This protein binds this small molecule.
Small molecule (SMILES): CC(C)C[C@H](NC(=O)[C@H](Cc1ccccc1)NC(=O)C/C=C/c1cn(CCOCCOCCOCC(=O)O)nn1)B(O)O

Sequence of chain 1.H:
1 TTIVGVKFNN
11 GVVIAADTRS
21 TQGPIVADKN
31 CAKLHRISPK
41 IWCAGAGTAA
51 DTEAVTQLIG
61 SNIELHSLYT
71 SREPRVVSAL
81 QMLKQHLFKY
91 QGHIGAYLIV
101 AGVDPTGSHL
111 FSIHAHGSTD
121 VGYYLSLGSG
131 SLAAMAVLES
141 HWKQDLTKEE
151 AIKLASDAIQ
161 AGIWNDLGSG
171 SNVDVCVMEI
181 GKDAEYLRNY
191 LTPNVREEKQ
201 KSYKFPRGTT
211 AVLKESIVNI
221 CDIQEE

Sequence of chain 1.I:
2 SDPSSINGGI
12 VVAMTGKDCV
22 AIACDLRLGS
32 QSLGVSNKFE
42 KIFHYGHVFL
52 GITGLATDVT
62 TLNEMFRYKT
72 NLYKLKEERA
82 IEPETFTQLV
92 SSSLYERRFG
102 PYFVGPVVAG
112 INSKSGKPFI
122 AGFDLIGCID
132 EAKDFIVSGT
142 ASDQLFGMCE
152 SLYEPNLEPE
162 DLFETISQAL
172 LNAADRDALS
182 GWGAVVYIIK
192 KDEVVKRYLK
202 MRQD

Binding-site contacts:
Ligand atom O19 contacts residue SER20 of chain 1.H at 3.4 Å (h-bond).
Ligand atom C18 contacts residue GLY47 of chain 1.H at 3.4 Å.
Ligand atom C11 contacts residue THR21 of chain 1.H at 3.8 Å.
Ligand atom C21 contacts residue THR1 of chain 1.H at 2.5 Å.
Ligand atom C25 contacts residue CYS31 of chain 1.H at 3.7 Å (hydrophobic).
Ligand atom C24 contacts residue THR52 of chain 1.H at 3.5 Å.
Ligand atom O27 contacts residue THR1 of chain 1.H at 2.5 Å (h-bond).
Ligand atom C10 contacts residue THR21 of chain 1.H at 3.8 Å.
Ligand atom C2 contacts residue THR21 of chain 1.H at 3.6 Å.
Ligand atom O19 contacts residue THR21 of chain 1.H at 3.1 Å (h-bond).
Ligand atom O8 contacts residue ALA49 of chain 1.H at 3.2 Å (h-bond).
Ligand atom N37 contacts residue GLN22 of chain 1.H at 3.3 Å (h-bond).
Ligand atom C3 contacts residue GLN22 of chain 1.H at 4.0 Å.
Ligand atom C21 contacts residue GLY47 of chain 1.H at 3.7 Å.
Ligand atom N9 contacts residue THR21 of chain 1.H at 2.9 Å (h-bond).
Ligand atom C14 contacts residue THR48 of chain 1.H at 3.9 Å.
Ligand atom C32 contacts residue GLN22 of chain 1.H at 3.5 Å.
Ligand atom N36 contacts residue LEU126 of chain 1.I at 3.8 Å.
Ligand atom O28 contacts residue THR1 of chain 1.H at 2.2 Å (h-bond).
Ligand atom C7 contacts residue THR21 of chain 1.H at 3.7 Å.
Ligand atom C17 contacts residue THR21 of chain 1.H at 3.9 Å.
Ligand atom C25 contacts residue ALA49 of chain 1.H at 3.9 Å (hydrophobic).
Ligand atom C31 contacts residue ASP125 of chain 1.I at 3.8 Å.
Ligand atom C23 contacts residue ALA49 of chain 1.H at 3.9 Å (hydrophobic).
Ligand atom C22 contacts residue THR1 of chain 1.H at 3.0 Å.
Ligand atom N20 contacts residue THR1 of chain 1.H at 3.8 Å.
Ligand atom C23 contacts residue GLY47 of chain 1.H at 3.6 Å.
Ligand atom C24 contacts residue ALA49 of chain 1.H at 3.6 Å (hydrophobic).
Ligand atom O27 contacts residue ALA46 of chain 1.H at 3.8 Å.
Ligand atom B8 contacts residue LYS33 of chain 1.H at 3.9 Å.
Ligand atom C22 contacts residue GLY47 of chain 1.H at 3.7 Å.
Ligand atom N20 contacts residue GLY47 of chain 1.H at 2.7 Å (h-bond).
Ligand atom B8 contacts residue THR1 of chain 1.H at 1.4 Å.
Ligand atom C31 contacts residue GLN22 of chain 1.H at 3.0 Å.
Ligand atom O27 contacts residue GLY47 of chain 1.H at 3.0 Å (h-bond).
Ligand atom C10 contacts residue GLY47 of chain 1.H at 3.4 Å.
Ligand atom C24 contacts residue GLY45 of chain 1.H at 3.7 Å.
Ligand atom C13 contacts residue GLY47 of chain 1.H at 3.9 Å.
Ligand atom C22 contacts residue LYS33 of chain 1.H at 3.9 Å.
Ligand atom C21 contacts residue LYS33 of chain 1.H at 3.9 Å.